Sequence of chain 1.A:
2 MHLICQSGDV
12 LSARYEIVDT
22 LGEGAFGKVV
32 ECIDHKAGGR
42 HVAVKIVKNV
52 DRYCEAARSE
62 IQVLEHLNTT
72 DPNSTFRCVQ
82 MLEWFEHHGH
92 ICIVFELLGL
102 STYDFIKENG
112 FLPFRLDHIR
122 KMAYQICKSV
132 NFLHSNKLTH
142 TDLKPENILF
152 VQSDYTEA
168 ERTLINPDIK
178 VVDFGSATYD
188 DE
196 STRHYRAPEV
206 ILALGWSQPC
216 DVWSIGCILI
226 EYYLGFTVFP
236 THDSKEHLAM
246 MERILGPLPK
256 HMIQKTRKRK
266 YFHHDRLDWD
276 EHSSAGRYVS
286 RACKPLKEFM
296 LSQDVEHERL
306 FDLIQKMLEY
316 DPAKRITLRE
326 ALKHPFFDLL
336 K

The protein below binds the small molecule below.
Small molecule (SMILES): O=C1NC(NC23CC4CC(CC(C4)C2)C3)=N/C1=C\c1ccc2ncsc2c1

Binding-site contacts:
Ligand atom N1 contacts residue PHE27 of chain 1.A at 3.8 Å.
Ligand atom C16 contacts residue ALA44 of chain 1.A at 3.5 Å (hydrophobic).
Ligand atom N3 contacts residue LEU98 of chain 1.A at 3.8 Å.
Ligand atom C4 contacts residue GLY23 of chain 1.A at 3.6 Å.
Ligand atom C18 contacts residue LEU98 of chain 1.A at 3.9 Å (hydrophobic).
Ligand atom C18 contacts residue LEU99 of chain 1.A at 3.4 Å (hydrophobic).
Ligand atom N3 contacts residue GLU97 of chain 1.A at 3.9 Å.
Ligand atom C contacts residue LYS46 of chain 1.A at 3.5 Å.
Ligand atom C15 contacts residue PHE96 of chain 1.A at 3.7 Å (hydrophobic).
Ligand atom C contacts residue ASP180 of chain 1.A at 3.6 Å.
Ligand atom O contacts residue LYS46 of chain 1.A at 2.8 Å (salt-bridge).
Ligand atom C17 contacts residue LEU99 of chain 1.A at 3.9 Å (hydrophobic).
Ligand atom C7 contacts residue GLU147 of chain 1.A at 3.6 Å.
Ligand atom C20 contacts residue LEU150 of chain 1.A at 3.7 Å (hydrophobic).
Ligand atom C18 contacts residue LEU22 of chain 1.A at 3.5 Å (hydrophobic).
Ligand atom S contacts residue LEU22 of chain 1.A at 3.5 Å.
Ligand atom O contacts residue GLU61 of chain 1.A at 3.7 Å.
Ligand atom N2 contacts residue VAL179 of chain 1.A at 3.9 Å.
Ligand atom C16 contacts residue GLU97 of chain 1.A at 3.3 Å.
Ligand atom C12 contacts residue VAL179 of chain 1.A at 3.8 Å (hydrophobic).
Ligand atom C10 contacts residue GLU147 of chain 1.A at 3.2 Å.
Ligand atom N contacts residue VAL179 of chain 1.A at 4.0 Å.
Ligand atom C13 contacts residue VAL179 of chain 1.A at 3.9 Å (hydrophobic).
Ligand atom S contacts residue LEU150 of chain 1.A at 3.5 Å.
Ligand atom C3 contacts residue VAL30 of chain 1.A at 3.8 Å (hydrophobic).
Ligand atom C17 contacts residue ALA44 of chain 1.A at 3.5 Å (hydrophobic).
Ligand atom C contacts residue VAL179 of chain 1.A at 3.9 Å (hydrophobic).
Ligand atom N contacts residue ASP180 of chain 1.A at 3.2 Å (salt-bridge).
Ligand atom C1 contacts residue VAL179 of chain 1.A at 4.0 Å (hydrophobic).
Ligand atom N1 contacts residue ASN148 of chain 1.A at 3.9 Å.
Ligand atom C5 contacts residue GLY23 of chain 1.A at 3.5 Å.
Ligand atom C16 contacts residue PHE96 of chain 1.A at 3.8 Å (hydrophobic).
Ligand atom N3 contacts residue ALA44 of chain 1.A at 3.6 Å.
Ligand atom N contacts residue LYS46 of chain 1.A at 3.6 Å.
Ligand atom C5 contacts residue GLU24 of chain 1.A at 3.8 Å.
Ligand atom C17 contacts residue LEU150 of chain 1.A at 4.0 Å (hydrophobic).
Ligand atom N3 contacts residue LEU99 of chain 1.A at 2.8 Å (h-bond).
Ligand atom C19 contacts residue LEU150 of chain 1.A at 3.5 Å (hydrophobic).
Ligand atom O contacts residue ASP180 of chain 1.A at 3.1 Å (salt-bridge).
Ligand atom C8 contacts residue GLU147 of chain 1.A at 3.5 Å.